Binding-site contacts:
Ligand atom N2 contacts residue ASN340 of chain 1.C at 3.1 Å (h-bond).
Ligand atom C1 contacts residue ASN340 of chain 1.C at 1.4 Å.
Ligand atom C3 contacts residue ASN340 of chain 1.C at 3.8 Å.
Ligand atom C4 contacts residue ASN340 of chain 1.C at 4.2 Å.
Ligand atom C5 contacts residue ASN340 of chain 1.C at 3.7 Å.
Ligand atom C8 contacts residue PHE368 of chain 1.C at 3.7 Å (hydrophobic).
Ligand atom N2 contacts residue PHE368 of chain 1.C at 4.3 Å.
Ligand atom C7 contacts residue PHE368 of chain 1.C at 4.0 Å (hydrophobic).
Ligand atom O5 contacts residue ASN340 of chain 1.C at 2.3 Å (h-bond).
Ligand atom C8 contacts residue ASN340 of chain 1.C at 4.4 Å.
Ligand atom C2 contacts residue ASN340 of chain 1.C at 2.5 Å.
Ligand atom C7 contacts residue ASN340 of chain 1.C at 4.0 Å.

This protein binds this small molecule.
Small molecule (SMILES): CC(=O)N[C@@H]1[C@@H](O)[C@H](O)[C@@H](CO)O[C@H]1O

Sequence of chain 1.C:
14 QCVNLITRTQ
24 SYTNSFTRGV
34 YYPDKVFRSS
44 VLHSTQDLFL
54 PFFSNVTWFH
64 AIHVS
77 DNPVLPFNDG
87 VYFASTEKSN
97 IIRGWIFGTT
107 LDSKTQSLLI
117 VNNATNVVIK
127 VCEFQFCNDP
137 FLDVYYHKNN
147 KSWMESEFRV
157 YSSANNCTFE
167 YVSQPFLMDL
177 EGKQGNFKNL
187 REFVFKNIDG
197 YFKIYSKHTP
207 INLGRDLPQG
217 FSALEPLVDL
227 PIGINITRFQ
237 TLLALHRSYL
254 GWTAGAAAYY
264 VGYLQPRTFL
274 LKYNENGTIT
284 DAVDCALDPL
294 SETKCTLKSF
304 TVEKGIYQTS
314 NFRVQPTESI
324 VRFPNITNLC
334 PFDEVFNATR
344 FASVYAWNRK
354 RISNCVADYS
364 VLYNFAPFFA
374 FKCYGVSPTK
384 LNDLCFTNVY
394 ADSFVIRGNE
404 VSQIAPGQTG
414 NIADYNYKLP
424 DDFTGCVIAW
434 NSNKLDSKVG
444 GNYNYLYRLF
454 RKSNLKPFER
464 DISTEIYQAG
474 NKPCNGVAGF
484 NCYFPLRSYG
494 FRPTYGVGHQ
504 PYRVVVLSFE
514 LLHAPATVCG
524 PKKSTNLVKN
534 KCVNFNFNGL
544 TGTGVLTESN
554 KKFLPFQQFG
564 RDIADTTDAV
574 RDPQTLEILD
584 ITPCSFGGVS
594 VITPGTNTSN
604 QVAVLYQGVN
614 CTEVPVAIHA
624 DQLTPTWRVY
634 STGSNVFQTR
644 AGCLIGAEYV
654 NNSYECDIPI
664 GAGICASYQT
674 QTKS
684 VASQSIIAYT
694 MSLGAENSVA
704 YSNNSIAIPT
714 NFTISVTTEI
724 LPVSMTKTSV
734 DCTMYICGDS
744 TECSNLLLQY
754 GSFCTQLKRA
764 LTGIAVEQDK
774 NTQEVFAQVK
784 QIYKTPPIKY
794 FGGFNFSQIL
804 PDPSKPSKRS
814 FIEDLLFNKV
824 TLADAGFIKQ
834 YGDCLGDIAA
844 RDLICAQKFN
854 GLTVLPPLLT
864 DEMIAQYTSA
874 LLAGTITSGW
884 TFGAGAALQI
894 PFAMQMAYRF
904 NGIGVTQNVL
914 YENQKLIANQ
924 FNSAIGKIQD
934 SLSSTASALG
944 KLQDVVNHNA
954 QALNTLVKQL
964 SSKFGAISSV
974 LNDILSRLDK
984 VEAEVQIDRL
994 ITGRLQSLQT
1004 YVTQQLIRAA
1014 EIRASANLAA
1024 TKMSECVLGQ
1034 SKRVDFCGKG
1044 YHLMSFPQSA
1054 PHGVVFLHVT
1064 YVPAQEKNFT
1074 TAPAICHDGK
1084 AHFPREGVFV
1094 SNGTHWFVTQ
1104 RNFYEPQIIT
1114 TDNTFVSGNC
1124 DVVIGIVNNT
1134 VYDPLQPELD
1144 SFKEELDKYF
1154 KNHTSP